Sequence of chain 3.A:
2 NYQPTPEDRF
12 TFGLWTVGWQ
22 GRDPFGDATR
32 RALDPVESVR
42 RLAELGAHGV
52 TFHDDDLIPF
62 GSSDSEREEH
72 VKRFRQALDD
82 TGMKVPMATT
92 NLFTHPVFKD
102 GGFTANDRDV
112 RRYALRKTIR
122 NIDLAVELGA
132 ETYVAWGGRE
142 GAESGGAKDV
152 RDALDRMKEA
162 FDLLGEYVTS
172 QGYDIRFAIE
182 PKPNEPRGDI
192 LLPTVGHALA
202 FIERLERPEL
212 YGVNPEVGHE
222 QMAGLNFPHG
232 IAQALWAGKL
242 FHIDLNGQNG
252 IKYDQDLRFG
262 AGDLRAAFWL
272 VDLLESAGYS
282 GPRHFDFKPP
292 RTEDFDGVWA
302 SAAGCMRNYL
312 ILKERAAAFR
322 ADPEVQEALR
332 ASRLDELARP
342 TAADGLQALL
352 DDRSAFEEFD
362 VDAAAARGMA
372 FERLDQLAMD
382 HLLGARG

Sequence of chain 1.A:
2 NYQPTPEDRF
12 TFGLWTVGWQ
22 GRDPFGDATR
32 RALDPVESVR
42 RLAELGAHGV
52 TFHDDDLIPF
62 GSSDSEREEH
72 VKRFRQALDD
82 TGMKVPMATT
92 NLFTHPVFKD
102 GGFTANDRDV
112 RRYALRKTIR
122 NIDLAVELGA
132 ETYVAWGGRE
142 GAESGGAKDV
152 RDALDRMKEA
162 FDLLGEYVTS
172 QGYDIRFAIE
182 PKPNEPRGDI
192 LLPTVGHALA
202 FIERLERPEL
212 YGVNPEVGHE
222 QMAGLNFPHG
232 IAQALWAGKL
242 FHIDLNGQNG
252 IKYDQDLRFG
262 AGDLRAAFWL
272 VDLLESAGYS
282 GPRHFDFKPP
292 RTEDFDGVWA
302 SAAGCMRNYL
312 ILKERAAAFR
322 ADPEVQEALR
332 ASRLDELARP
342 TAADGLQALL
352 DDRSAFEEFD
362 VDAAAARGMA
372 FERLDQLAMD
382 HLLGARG

Binding-site contacts:
Ligand atom DO1 contacts residue OH1 of chain 1.E at 2.7 Å.
Ligand atom D12 contacts residue LYS183 of chain 1.A at 3.2 Å.
Ligand atom O1 contacts residue LYS183 of chain 1.A at 2.4 Å.
Ligand atom D11 contacts residue OH1 of chain 1.E at 2.1 Å.
Ligand atom DO1 contacts residue MG1 of chain 1.C at 2.9 Å.
Ligand atom O4 contacts residue MG1 of chain 1.D at 2.6 Å.
Ligand atom O2 contacts residue OH1 of chain 1.E at 3.0 Å (h-bond).
Ligand atom O1 contacts residue ASP255 of chain 1.A at 2.8 Å (salt-bridge).
Ligand atom D4 contacts residue GLU181 of chain 1.A at 3.1 Å.
Ligand atom O2 contacts residue HIS220 of chain 1.A at 2.9 Å.
Ligand atom D12 contacts residue TRP137 of chain 1.A at 3.1 Å.
Ligand atom D11 contacts residue LYS289 of chain 1.A at 3.2 Å.
Ligand atom DO4 contacts residue ASP245 of chain 1.A at 3.3 Å.
Ligand atom O5 contacts residue HIS54 of chain 1.A at 2.1 Å.
Ligand atom DO1 contacts residue HIS220 of chain 1.A at 2.1 Å.
Ligand atom O2 contacts residue GLU217 of chain 1.A at 3.2 Å (salt-bridge).
Ligand atom DO4 contacts residue GLU181 of chain 1.A at 1.9 Å.
Ligand atom C5 contacts residue HIS54 of chain 1.A at 2.4 Å.
Ligand atom DO1 contacts residue ASP255 of chain 1.A at 3.2 Å.
Ligand atom O2 contacts residue MG1 of chain 1.D at 2.4 Å.
Ligand atom O2 contacts residue GLU181 of chain 1.A at 2.8 Å (salt-bridge).
Ligand atom C2 contacts residue OH1 of chain 1.E at 2.9 Å.
Ligand atom C1 contacts residue OH1 of chain 1.E at 2.6 Å.
Ligand atom O5 contacts residue TRP137 of chain 1.A at 3.3 Å.
Ligand atom DO4 contacts residue MG1 of chain 1.D at 2.8 Å.
Ligand atom O4 contacts residue ASP287 of chain 1.A at 3.3 Å (salt-bridge).
Ligand atom O4 contacts residue GLU181 of chain 1.A at 2.8 Å (salt-bridge).
Ligand atom C2 contacts residue MG1 of chain 1.D at 3.4 Å.
Ligand atom O1 contacts residue OH1 of chain 1.E at 2.7 Å (h-bond).
Ligand atom DO3 contacts residue TRP16 of chain 1.A at 2.9 Å.
Ligand atom O3 contacts residue ASP287 of chain 1.A at 3.0 Å (salt-bridge).
Ligand atom D52 contacts residue HIS54 of chain 1.A at 2.0 Å.
Ligand atom D3 contacts residue TRP137 of chain 1.A at 3.3 Å.
Ligand atom D51 contacts residue HIS54 of chain 1.A at 2.9 Å.
Ligand atom O1 contacts residue MG1 of chain 1.C at 3.2 Å.
Ligand atom DO1 contacts residue LYS183 of chain 1.A at 2.9 Å.
Ligand atom D4 contacts residue TRP137 of chain 1.A at 3.0 Å.
Ligand atom O3 contacts residue TRP16 of chain 1.A at 3.0 Å.
Ligand atom O2 contacts residue ASP287 of chain 1.A at 3.3 Å (salt-bridge).
Ligand atom O1 contacts residue HIS220 of chain 1.A at 2.8 Å (h-bond).

This small molecule binds to this protein.
Small molecule (SMILES): O=C(CO)[C@@H](O)[C@H](O)CO